Binding-site contacts:
Ligand atom O12 contacts residue LEU441 of chain 1.E at 3.8 Å.
Ligand atom C11 contacts residue GLN437 of chain 1.E at 3.9 Å.
Ligand atom C78 contacts residue PHE404 of chain 1.E at 4.5 Å (hydrophobic).
Ligand atom C18 contacts residue LEU434 of chain 1.E at 4.3 Å (hydrophobic).
Ligand atom C82 contacts residue KZB1 of chain 1.GA at 3.3 Å.
Ligand atom C01 contacts residue KZB1 of chain 1.GA at 2.4 Å.
Ligand atom C17 contacts residue LEU434 of chain 1.E at 3.9 Å (hydrophobic).
Ligand atom C84 contacts residue KZB1 of chain 1.GA at 4.2 Å.
Ligand atom C83 contacts residue THR403 of chain 1.E at 4.2 Å.
Ligand atom C10 contacts residue LEU441 of chain 1.E at 4.2 Å (hydrophobic).
Ligand atom C17 contacts residue PHE404 of chain 1.E at 4.0 Å (hydrophobic).
Ligand atom C11 contacts residue LEU440 of chain 1.E at 3.9 Å (hydrophobic).
Ligand atom C81 contacts residue PHE404 of chain 1.E at 3.6 Å (hydrophobic).
Ligand atom C13 contacts residue PHE404 of chain 1.E at 4.5 Å (hydrophobic).
Ligand atom C13 contacts residue GLN437 of chain 1.E at 4.3 Å.
Ligand atom C08 contacts residue LEU440 of chain 1.E at 3.9 Å (hydrophobic).
Ligand atom C82 contacts residue PHE404 of chain 1.E at 4.0 Å (hydrophobic).
Ligand atom O12 contacts residue GLN437 of chain 1.E at 4.0 Å.
Ligand atom C01 contacts residue THR403 of chain 1.E at 4.3 Å.
Ligand atom C16 contacts residue PHE404 of chain 1.E at 4.1 Å (hydrophobic).
Ligand atom C04 contacts residue GLN437 of chain 1.E at 4.4 Å.
Ligand atom C15 contacts residue PHE404 of chain 1.E at 3.7 Å (hydrophobic).
Ligand atom C83 contacts residue KZB1 of chain 1.GA at 3.0 Å.
Ligand atom C09 contacts residue LEU440 of chain 1.E at 3.8 Å (hydrophobic).
Ligand atom C02 contacts residue KZB1 of chain 1.GA at 3.7 Å.
Ligand atom C10 contacts residue LEU440 of chain 1.E at 2.5 Å (hydrophobic).
Ligand atom O05 contacts residue GLN437 of chain 1.E at 3.8 Å.
Ligand atom C83 contacts residue PHE404 of chain 1.E at 4.0 Å (hydrophobic).
Ligand atom C11 contacts residue LEU441 of chain 1.E at 3.5 Å (hydrophobic).

A protein and the small-molecule ligand that binds it are described below.
Small molecule (SMILES): C[C@H]1CC[C@]2(OC1)O[C@H]1[C@H](O)[C@@H]3[C@H]4CC[C@@H]5C[C@H](O[C@H]6O[C@@H](CO)[C@H](O)[C@@H](O)[C@@H]6O)[C@@H](O)C[C@@]5(C)[C@@H]4CC[C@@]3(C)[C@@H]1[C@H]2C

Sequence of chain 1.E:
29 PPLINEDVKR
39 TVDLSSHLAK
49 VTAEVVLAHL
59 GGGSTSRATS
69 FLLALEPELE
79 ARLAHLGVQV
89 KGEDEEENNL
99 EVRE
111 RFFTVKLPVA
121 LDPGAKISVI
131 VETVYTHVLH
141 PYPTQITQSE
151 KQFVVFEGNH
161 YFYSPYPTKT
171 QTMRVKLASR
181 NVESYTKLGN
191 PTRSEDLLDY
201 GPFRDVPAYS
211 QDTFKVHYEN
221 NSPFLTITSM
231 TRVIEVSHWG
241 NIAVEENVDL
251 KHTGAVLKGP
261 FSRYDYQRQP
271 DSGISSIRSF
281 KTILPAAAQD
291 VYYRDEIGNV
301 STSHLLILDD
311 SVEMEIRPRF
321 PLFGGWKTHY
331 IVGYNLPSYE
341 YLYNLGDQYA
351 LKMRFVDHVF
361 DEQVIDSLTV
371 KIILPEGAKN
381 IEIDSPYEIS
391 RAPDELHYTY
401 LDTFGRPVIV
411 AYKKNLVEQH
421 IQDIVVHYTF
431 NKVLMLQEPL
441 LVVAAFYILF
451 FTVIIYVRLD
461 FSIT